A protein and the small-molecule ligand that binds it are described below.
Small molecule (SMILES): O=P(O)(O)OC[C@@H](O)[C@@H](O)c1cnc[nH]1

Sequence of chain 9.A:
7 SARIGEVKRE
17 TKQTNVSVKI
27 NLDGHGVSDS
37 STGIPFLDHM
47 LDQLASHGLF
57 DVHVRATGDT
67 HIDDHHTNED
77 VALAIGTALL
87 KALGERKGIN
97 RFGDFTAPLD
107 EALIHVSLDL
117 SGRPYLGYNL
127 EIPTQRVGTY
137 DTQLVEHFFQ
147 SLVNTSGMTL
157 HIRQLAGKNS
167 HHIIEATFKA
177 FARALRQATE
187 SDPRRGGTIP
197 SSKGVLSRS

Binding-site contacts:
Ligand atom N2 contacts residue HIS72 of chain 20.A at 3.2 Å (h-bond).
Ligand atom C6 contacts residue HIS71 of chain 20.A at 3.3 Å.
Ligand atom N1 contacts residue HIS168 of chain 7.A at 3.5 Å (h-bond).
Ligand atom C2 contacts residue GLU171 of chain 7.A at 3.5 Å.
Ligand atom C6 contacts residue GLU171 of chain 7.A at 3.8 Å.
Ligand atom O2 contacts residue HIS45 of chain 7.A at 3.4 Å (h-bond).
Ligand atom P contacts residue LYS175 of chain 7.A at 3.6 Å.
Ligand atom OP6 contacts residue ARG97 of chain 9.A at 2.8 Å (salt-bridge).
Ligand atom P contacts residue ARG97 of chain 9.A at 3.6 Å.
Ligand atom O3 contacts residue ARG119 of chain 9.A at 3.8 Å.
Ligand atom N2 contacts residue GLU171 of chain 7.A at 3.2 Å (salt-bridge).
Ligand atom OP1 contacts residue LYS175 of chain 7.A at 3.4 Å (salt-bridge).
Ligand atom OP1 contacts residue GLU171 of chain 7.A at 3.2 Å (salt-bridge).
Ligand atom OP5 contacts residue ARG119 of chain 9.A at 3.0 Å (salt-bridge).
Ligand atom OP5 contacts residue LYS175 of chain 7.A at 2.6 Å (salt-bridge).
Ligand atom C5 contacts residue MN1 of chain 20.C at 3.0 Å.
Ligand atom OP6 contacts residue SER197 of chain 9.A at 2.7 Å (h-bond).
Ligand atom P contacts residue SER197 of chain 9.A at 3.7 Å.
Ligand atom C6 contacts residue MN1 of chain 20.C at 3.3 Å.
Ligand atom C6 contacts residue MN1 of chain 20.B at 3.0 Å.
Ligand atom N1 contacts residue GLU75 of chain 20.A at 3.2 Å (salt-bridge).
Ligand atom N2 contacts residue HIS167 of chain 7.A at 3.6 Å.
Ligand atom OP4 contacts residue LYS199 of chain 9.A at 2.7 Å (salt-bridge).
Ligand atom N1 contacts residue HIS71 of chain 20.A at 3.0 Å (h-bond).
Ligand atom O3 contacts residue LYS199 of chain 9.A at 3.6 Å.
Ligand atom O2 contacts residue MN1 of chain 20.B at 2.3 Å.
Ligand atom C4 contacts residue MN1 of chain 20.B at 3.3 Å.
Ligand atom C6 contacts residue HIS72 of chain 20.A at 3.7 Å.
Ligand atom OP4 contacts residue ARG119 of chain 9.A at 3.1 Å (salt-bridge).
Ligand atom OP4 contacts residue SER197 of chain 9.A at 3.8 Å.
Ligand atom C1 contacts residue SER198 of chain 9.A at 3.4 Å.
Ligand atom C2 contacts residue MN1 of chain 20.B at 3.4 Å.
Ligand atom O2 contacts residue HIS72 of chain 20.A at 3.5 Å (h-bond).
Ligand atom N2 contacts residue MN1 of chain 20.B at 2.3 Å.
Ligand atom N1 contacts residue MN1 of chain 20.C at 2.2 Å.
Ligand atom C6 contacts residue HIS167 of chain 7.A at 3.4 Å.
Ligand atom C1 contacts residue GLU171 of chain 7.A at 3.8 Å.
Ligand atom O2 contacts residue GLU171 of chain 7.A at 2.5 Å (salt-bridge).
Ligand atom OP5 contacts residue ARG97 of chain 9.A at 2.7 Å (salt-bridge).
Ligand atom C5 contacts residue GLU75 of chain 20.A at 3.2 Å.

Sequence of chain 7.A:
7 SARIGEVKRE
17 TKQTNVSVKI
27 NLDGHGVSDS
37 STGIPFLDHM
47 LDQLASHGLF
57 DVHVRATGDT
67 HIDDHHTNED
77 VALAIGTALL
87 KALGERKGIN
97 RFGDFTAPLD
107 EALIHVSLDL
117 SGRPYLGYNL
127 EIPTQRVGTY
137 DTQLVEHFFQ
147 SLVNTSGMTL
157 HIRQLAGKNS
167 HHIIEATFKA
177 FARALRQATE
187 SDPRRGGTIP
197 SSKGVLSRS

Sequence of chain 20.A:
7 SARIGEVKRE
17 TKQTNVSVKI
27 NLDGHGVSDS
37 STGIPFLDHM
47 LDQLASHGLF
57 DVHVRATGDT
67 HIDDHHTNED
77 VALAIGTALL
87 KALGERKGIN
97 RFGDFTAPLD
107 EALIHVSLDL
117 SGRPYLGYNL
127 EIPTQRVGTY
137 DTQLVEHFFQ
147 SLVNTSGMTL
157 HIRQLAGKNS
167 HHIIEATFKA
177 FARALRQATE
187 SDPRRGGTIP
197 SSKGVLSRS